Sequence of chain 1.D:
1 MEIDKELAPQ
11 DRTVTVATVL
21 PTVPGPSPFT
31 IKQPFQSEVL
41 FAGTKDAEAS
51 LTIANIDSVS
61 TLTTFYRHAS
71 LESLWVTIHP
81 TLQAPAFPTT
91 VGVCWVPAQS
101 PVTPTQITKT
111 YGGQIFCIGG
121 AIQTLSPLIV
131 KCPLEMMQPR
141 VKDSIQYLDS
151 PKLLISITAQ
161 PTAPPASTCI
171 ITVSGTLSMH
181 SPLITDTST

This small molecule binds to this protein.
Small molecule (SMILES): Nc1ccn([C@@H]2O[C@H](CO[P](=O)(O)O[C@H]3[C@@H](O)[C@H](n4ccc(N)nc4=O)O[C@@H]3CO[P](=O)(O)O[C@H]3[C@@H](O)[C@H](n4ccc(N)nc4=O)O[C@@H]3CO)[C@@H](O)[C@H]2O)c(=O)n1

Sequence of chain 5.C:
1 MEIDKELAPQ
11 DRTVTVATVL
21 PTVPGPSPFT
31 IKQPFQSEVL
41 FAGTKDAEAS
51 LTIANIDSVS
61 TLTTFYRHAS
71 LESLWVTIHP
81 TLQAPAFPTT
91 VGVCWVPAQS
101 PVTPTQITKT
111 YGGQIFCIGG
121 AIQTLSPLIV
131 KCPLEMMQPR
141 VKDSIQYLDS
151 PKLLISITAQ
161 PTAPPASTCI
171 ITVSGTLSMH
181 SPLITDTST

Binding-site contacts:
Ligand atom O4' contacts residue ARG12 of chain 1.D at 4.0 Å.
Ligand atom P contacts residue TRP75 of chain 5.C at 4.3 Å.
Ligand atom C4' contacts residue ARG12 of chain 1.D at 3.6 Å.
Ligand atom P contacts residue SER73 of chain 5.C at 4.1 Å.
Ligand atom O2' contacts residue ASP11 of chain 1.D at 3.5 Å.
Ligand atom C4' contacts residue TRP75 of chain 5.C at 4.5 Å (hydrophobic).
Ligand atom OP1 contacts residue TRP75 of chain 5.C at 3.9 Å.
Ligand atom O3' contacts residue THR13 of chain 1.D at 4.4 Å.
Ligand atom OP1 contacts residue THR176 of chain 5.C at 3.4 Å (h-bond).
Ligand atom C2 contacts residue ARG12 of chain 1.D at 4.5 Å.
Ligand atom OP1 contacts residue VAL14 of chain 1.D at 3.4 Å.
Ligand atom P contacts residue TYR111 of chain 1.D at 4.5 Å.
Ligand atom OP1 contacts residue TYR111 of chain 1.D at 3.6 Å (h-bond).
Ligand atom O2' contacts residue TYR111 of chain 1.D at 4.3 Å.
Ligand atom C5' contacts residue ARG12 of chain 1.D at 4.3 Å.
Ligand atom C5' contacts residue LYS131 of chain 5.C at 4.2 Å.
Ligand atom O2' contacts residue VAL14 of chain 1.D at 4.3 Å.
Ligand atom O2' contacts residue THR13 of chain 1.D at 3.7 Å.
Ligand atom C1' contacts residue ARG12 of chain 1.D at 3.9 Å.
Ligand atom OP1 contacts residue SER73 of chain 5.C at 3.2 Å (h-bond).
Ligand atom O5' contacts residue LYS131 of chain 5.C at 3.3 Å.
Ligand atom OP2 contacts residue SER73 of chain 5.C at 4.0 Å.
Ligand atom O3' contacts residue TRP75 of chain 5.C at 3.6 Å.
Ligand atom O5' contacts residue TYR111 of chain 1.D at 4.4 Å.
Ligand atom O2 contacts residue ARG12 of chain 1.D at 3.6 Å.
Ligand atom O2' contacts residue ARG12 of chain 1.D at 3.6 Å.
Ligand atom O5' contacts residue ARG12 of chain 1.D at 4.1 Å.